Sequence of chain 1.A:
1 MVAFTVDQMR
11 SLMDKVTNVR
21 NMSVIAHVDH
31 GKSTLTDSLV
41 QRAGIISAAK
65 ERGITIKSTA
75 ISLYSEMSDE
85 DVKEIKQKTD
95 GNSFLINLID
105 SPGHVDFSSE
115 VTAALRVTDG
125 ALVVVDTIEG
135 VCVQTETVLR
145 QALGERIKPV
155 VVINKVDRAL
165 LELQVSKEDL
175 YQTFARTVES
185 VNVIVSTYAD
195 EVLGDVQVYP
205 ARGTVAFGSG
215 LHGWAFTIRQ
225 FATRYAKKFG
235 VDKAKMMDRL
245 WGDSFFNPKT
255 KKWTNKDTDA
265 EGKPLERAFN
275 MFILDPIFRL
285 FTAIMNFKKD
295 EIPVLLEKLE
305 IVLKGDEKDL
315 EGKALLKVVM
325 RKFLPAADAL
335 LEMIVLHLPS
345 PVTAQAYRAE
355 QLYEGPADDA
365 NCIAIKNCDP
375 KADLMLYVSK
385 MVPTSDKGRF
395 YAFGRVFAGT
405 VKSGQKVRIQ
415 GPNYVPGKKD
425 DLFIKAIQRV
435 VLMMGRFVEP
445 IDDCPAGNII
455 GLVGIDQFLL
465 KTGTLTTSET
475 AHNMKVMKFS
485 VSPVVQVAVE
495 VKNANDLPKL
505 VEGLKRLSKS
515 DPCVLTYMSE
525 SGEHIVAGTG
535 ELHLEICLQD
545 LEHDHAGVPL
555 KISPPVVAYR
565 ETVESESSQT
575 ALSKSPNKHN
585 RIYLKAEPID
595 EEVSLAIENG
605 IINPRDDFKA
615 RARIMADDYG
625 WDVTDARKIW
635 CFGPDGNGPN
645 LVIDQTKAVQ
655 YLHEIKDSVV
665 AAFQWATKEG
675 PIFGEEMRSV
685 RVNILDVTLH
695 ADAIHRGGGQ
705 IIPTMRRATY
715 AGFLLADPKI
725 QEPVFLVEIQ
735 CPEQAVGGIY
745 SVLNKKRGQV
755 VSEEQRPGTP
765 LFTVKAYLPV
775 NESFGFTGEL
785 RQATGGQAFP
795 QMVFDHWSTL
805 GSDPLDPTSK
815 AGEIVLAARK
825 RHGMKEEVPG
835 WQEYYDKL

A small-molecule ligand and the protein it binds are described below.
Small molecule (SMILES): C=C1CO[C@@H]2[C@@H](C)O[C@@H](OC[C@@]34C[C@@H]5[C@H](C)[C@H](Cl)C[C@H]5[C@@]5(C=O)C[C@@H]3C=C(C(C)C)[C@@]45C(=O)O)C[C@@H]12

Binding-site contacts:
Ligand atom C20 contacts residue PRO559 of chain 1.A at 4.0 Å (hydrophobic).
Ligand atom O64 contacts residue LEU519 of chain 1.A at 3.4 Å.
Ligand atom C21 contacts residue TYR521 of chain 1.A at 3.4 Å (hydrophobic).
Ligand atom C64 contacts residue PRO487 of chain 1.A at 3.7 Å (hydrophobic).
Ligand atom C52 contacts residue TYR521 of chain 1.A at 3.5 Å (hydrophobic).
Ligand atom C53 contacts residue PHE729 of chain 1.A at 3.7 Å (hydrophobic).
Ligand atom C18 contacts residue TRP801 of chain 1.A at 3.5 Å (hydrophobic).
Ligand atom O19 contacts residue ALA562 of chain 1.A at 3.0 Å (h-bond).
Ligand atom C70 contacts residue GLN490 of chain 1.A at 4.0 Å.
Ligand atom C22 contacts residue PHE798 of chain 1.A at 4.0 Å (hydrophobic).
Ligand atom C65 contacts residue PRO487 of chain 1.A at 3.0 Å (hydrophobic).
Ligand atom C8 contacts residue TYR521 of chain 1.A at 3.7 Å (hydrophobic).
Ligand atom C16 contacts residue PHE798 of chain 1.A at 3.7 Å (hydrophobic).
Ligand atom C10 contacts residue PHE798 of chain 1.A at 3.9 Å (hydrophobic).
Ligand atom C54 contacts residue GLN490 of chain 1.A at 3.6 Å.
Ligand atom CL5 contacts residue TRP801 of chain 1.A at 3.9 Å.
Ligand atom C5 contacts residue GLU524 of chain 1.A at 3.6 Å.
Ligand atom C11 contacts residue ALA562 of chain 1.A at 3.8 Å (hydrophobic).
Ligand atom O14 contacts residue GLU524 of chain 1.A at 3.6 Å.
Ligand atom C21 contacts residue ILE529 of chain 1.A at 3.4 Å (hydrophobic).
Ligand atom C70 contacts residue MET796 of chain 1.A at 3.8 Å (hydrophobic).
Ligand atom C7 contacts residue PHE798 of chain 1.A at 3.9 Å (hydrophobic).
Ligand atom O14 contacts residue SER523 of chain 1.A at 4.0 Å.
Ligand atom C70 contacts residue PRO487 of chain 1.A at 3.5 Å (hydrophobic).
Ligand atom CL5 contacts residue GLU524 of chain 1.A at 3.6 Å.
Ligand atom O19 contacts residue VAL561 of chain 1.A at 3.5 Å.
Ligand atom CL5 contacts residue ARG564 of chain 1.A at 3.7 Å.
Ligand atom C24 contacts residue TRP801 of chain 1.A at 3.8 Å (hydrophobic).
Ligand atom C20 contacts residue VAL560 of chain 1.A at 3.7 Å (hydrophobic).
Ligand atom O14 contacts residue TYR521 of chain 1.A at 4.0 Å.
Ligand atom O19 contacts residue PRO727 of chain 1.A at 3.3 Å.
Ligand atom C70 contacts residue VAL488 of chain 1.A at 3.9 Å (hydrophobic).
Ligand atom C64 contacts residue GLN490 of chain 1.A at 3.7 Å.
Ligand atom C10 contacts residue PRO727 of chain 1.A at 3.6 Å (hydrophobic).
Ligand atom C12 contacts residue VAL774 of chain 1.A at 3.5 Å (hydrophobic).
Ligand atom O15 contacts residue SER523 of chain 1.A at 3.6 Å.
Ligand atom O15 contacts residue GLU524 of chain 1.A at 2.8 Å (salt-bridge).
Ligand atom C25 contacts residue GLU524 of chain 1.A at 4.0 Å.
Ligand atom C21 contacts residue GLN490 of chain 1.A at 3.4 Å.
Ligand atom C56 contacts residue TYR521 of chain 1.A at 4.0 Å (hydrophobic).